Sequence of chain 1.C:
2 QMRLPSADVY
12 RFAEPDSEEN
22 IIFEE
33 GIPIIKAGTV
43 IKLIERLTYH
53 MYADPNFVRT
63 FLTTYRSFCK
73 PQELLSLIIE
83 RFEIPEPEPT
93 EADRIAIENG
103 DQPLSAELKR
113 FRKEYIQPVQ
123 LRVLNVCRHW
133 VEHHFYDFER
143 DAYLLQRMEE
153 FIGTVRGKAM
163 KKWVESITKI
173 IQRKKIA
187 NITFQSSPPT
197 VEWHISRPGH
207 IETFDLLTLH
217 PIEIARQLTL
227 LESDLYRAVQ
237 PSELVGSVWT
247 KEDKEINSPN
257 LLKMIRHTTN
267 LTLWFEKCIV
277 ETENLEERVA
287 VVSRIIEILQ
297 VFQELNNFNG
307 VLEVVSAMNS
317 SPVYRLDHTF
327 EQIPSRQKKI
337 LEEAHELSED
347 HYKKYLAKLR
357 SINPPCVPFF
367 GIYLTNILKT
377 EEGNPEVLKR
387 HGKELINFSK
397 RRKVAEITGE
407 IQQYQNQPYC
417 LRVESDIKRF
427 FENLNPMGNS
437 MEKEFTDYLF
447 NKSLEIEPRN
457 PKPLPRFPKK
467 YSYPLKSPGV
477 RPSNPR

A protein and the small-molecule ligand that binds it are described below.
Small molecule (SMILES): Fc1ccc(Nc2c3c(nc4cc(Cl)ccc24)CCCC3)cc1

Binding-site contacts:
Ligand atom C12 contacts residue LEU337 of chain 1.C at 3.9 Å (hydrophobic).
Ligand atom C06 contacts residue TYR320 of chain 1.C at 3.7 Å (hydrophobic).
Ligand atom C17 contacts residue GLU338 of chain 1.C at 3.9 Å.
Ligand atom C02 contacts residue PHE326 of chain 1.C at 3.2 Å (hydrophobic).
Ligand atom C11 contacts residue PHE326 of chain 1.C at 4.0 Å (hydrophobic).
Ligand atom C08 contacts residue VAL319 of chain 1.C at 3.8 Å (hydrophobic).
Ligand atom C06 contacts residue PHE326 of chain 1.C at 4.0 Å (hydrophobic).
Ligand atom C09 contacts residue PHE326 of chain 1.C at 3.4 Å (hydrophobic).
Ligand atom C17 contacts residue LEU337 of chain 1.C at 3.7 Å (hydrophobic).
Ligand atom F15 contacts residue LEU337 of chain 1.C at 3.9 Å.
Ligand atom C08 contacts residue PHE326 of chain 1.C at 3.4 Å (hydrophobic).
Ligand atom C08 contacts residue TYR320 of chain 1.C at 3.8 Å (hydrophobic).
Ligand atom C19 contacts residue LEU337 of chain 1.C at 3.4 Å (hydrophobic).
Ligand atom F15 contacts residue HIS341 of chain 1.C at 3.4 Å.
Ligand atom CL14 contacts residue VAL319 of chain 1.C at 3.6 Å.
Ligand atom C04 contacts residue TYR320 of chain 1.C at 3.7 Å (hydrophobic).
Ligand atom C04 contacts residue PHE326 of chain 1.C at 3.4 Å (hydrophobic).
Ligand atom C21 contacts residue ASP323 of chain 1.C at 3.9 Å.
Ligand atom C05 contacts residue TYR320 of chain 1.C at 3.8 Å (hydrophobic).
Ligand atom C18 contacts residue TYR320 of chain 1.C at 4.0 Å (hydrophobic).
Ligand atom C01 contacts residue PHE326 of chain 1.C at 3.5 Å (hydrophobic).
Ligand atom C05 contacts residue PHE326 of chain 1.C at 3.9 Å (hydrophobic).
Ligand atom N03 contacts residue PHE326 of chain 1.C at 3.6 Å.
Ligand atom C19 contacts residue HIS341 of chain 1.C at 3.4 Å.
Ligand atom C22 contacts residue TYR320 of chain 1.C at 3.3 Å (hydrophobic).
Ligand atom F15 contacts residue ASN315 of chain 1.C at 3.2 Å.
Ligand atom C09 contacts residue LEU337 of chain 1.C at 3.6 Å (hydrophobic).
Ligand atom C18 contacts residue ASN315 of chain 1.C at 3.7 Å.
Ligand atom C13 contacts residue ASN315 of chain 1.C at 3.7 Å.
Ligand atom N03 contacts residue TYR320 of chain 1.C at 3.0 Å (h-bond).
Ligand atom C16 contacts residue TYR320 of chain 1.C at 3.6 Å (hydrophobic).
Ligand atom C18 contacts residue MET314 of chain 1.C at 3.9 Å (hydrophobic).
Ligand atom C13 contacts residue LEU337 of chain 1.C at 3.8 Å (hydrophobic).
Ligand atom F15 contacts residue VAL311 of chain 1.C at 3.4 Å.
Ligand atom C20 contacts residue MET314 of chain 1.C at 3.6 Å (hydrophobic).
Ligand atom C21 contacts residue TYR320 of chain 1.C at 3.9 Å (hydrophobic).
Ligand atom C20 contacts residue ASN315 of chain 1.C at 3.2 Å.
Ligand atom N07 contacts residue PHE326 of chain 1.C at 3.7 Å.
Ligand atom C12 contacts residue PHE326 of chain 1.C at 3.8 Å (hydrophobic).
Ligand atom C13 contacts residue HIS341 of chain 1.C at 3.8 Å.